A protein and the small-molecule ligand that binds it are described below.
Small molecule (SMILES): CC(=O)N[C@@H]1[C@@H](O)[C@H](O)[C@@H](CO)O[C@H]1O

Binding-site contacts:
Ligand atom C8 contacts residue ARG695 of chain 1.C at 3.4 Å.
Ligand atom C7 contacts residue PRO686 of chain 1.C at 4.0 Å (hydrophobic).
Ligand atom N2 contacts residue LYS487 of chain 1.C at 4.3 Å.
Ligand atom C1 contacts residue ASN687 of chain 1.C at 1.4 Å.
Ligand atom N2 contacts residue ASN687 of chain 1.C at 2.9 Å (h-bond).
Ligand atom C5 contacts residue ASN687 of chain 1.C at 3.7 Å.
Ligand atom C3 contacts residue ASN687 of chain 1.C at 3.8 Å.
Ligand atom N2 contacts residue PRO686 of chain 1.C at 4.4 Å.
Ligand atom C7 contacts residue ASN687 of chain 1.C at 4.0 Å.
Ligand atom C2 contacts residue ASN687 of chain 1.C at 2.5 Å.
Ligand atom C2 contacts residue PRO686 of chain 1.C at 4.0 Å (hydrophobic).
Ligand atom C4 contacts residue ASN687 of chain 1.C at 4.2 Å.
Ligand atom O6 contacts residue ASN687 of chain 1.C at 4.3 Å.
Ligand atom O7 contacts residue ASN687 of chain 1.C at 4.3 Å.
Ligand atom O5 contacts residue ASN687 of chain 1.C at 2.4 Å (h-bond).
Ligand atom C1 contacts residue LYS487 of chain 1.C at 3.6 Å.
Ligand atom C8 contacts residue GLU691 of chain 1.C at 4.3 Å.
Ligand atom O7 contacts residue PRO686 of chain 1.C at 3.2 Å.

Sequence of chain 1.C:
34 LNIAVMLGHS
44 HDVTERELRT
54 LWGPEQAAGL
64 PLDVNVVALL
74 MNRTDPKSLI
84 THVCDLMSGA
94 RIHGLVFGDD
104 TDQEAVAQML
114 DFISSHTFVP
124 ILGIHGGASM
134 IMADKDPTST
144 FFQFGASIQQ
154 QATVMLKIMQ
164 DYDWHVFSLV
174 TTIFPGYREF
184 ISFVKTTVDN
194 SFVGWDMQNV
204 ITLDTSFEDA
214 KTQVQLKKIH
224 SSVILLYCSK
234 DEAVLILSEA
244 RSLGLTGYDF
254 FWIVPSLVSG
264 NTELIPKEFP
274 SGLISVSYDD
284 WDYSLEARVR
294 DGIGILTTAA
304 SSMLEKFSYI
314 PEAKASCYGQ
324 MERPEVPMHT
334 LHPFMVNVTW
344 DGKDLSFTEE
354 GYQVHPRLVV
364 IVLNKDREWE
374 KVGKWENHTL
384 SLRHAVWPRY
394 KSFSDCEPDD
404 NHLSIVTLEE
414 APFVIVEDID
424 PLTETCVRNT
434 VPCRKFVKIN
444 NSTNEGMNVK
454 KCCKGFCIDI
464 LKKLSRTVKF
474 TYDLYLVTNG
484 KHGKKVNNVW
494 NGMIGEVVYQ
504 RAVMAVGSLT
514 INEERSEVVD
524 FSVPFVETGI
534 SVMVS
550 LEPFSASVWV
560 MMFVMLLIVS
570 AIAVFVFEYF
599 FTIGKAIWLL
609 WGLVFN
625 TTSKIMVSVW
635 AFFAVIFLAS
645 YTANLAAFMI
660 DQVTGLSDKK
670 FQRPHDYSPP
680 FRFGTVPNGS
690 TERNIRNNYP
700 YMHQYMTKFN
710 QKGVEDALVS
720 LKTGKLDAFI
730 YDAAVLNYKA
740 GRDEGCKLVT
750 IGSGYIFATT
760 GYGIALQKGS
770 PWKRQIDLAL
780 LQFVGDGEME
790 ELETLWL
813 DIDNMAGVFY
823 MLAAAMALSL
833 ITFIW